Sequence of chain 18.A:
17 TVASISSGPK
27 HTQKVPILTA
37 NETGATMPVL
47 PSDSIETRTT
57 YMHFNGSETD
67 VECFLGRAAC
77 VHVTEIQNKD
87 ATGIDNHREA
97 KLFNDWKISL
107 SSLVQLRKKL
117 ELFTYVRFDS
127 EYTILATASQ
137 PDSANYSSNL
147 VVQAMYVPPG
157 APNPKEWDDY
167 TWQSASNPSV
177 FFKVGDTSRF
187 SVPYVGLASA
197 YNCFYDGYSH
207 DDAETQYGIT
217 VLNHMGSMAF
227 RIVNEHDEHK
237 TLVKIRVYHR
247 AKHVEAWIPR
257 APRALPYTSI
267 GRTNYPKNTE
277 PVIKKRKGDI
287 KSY

This small molecule binds to this protein.
Small molecule (SMILES): Cc1cc(CCCCCOc2ccc(C3=NCCO3)cc2)on1

Binding-site contacts:
Ligand atom C1C contacts residue TYR128 of chain 18.A at 3.7 Å (hydrophobic).
Ligand atom N3A contacts residue PRO174 of chain 18.A at 3.7 Å.
Ligand atom C1B contacts residue ILE104 of chain 18.A at 4.0 Å (hydrophobic).
Ligand atom C4B contacts residue PHE186 of chain 18.A at 3.6 Å (hydrophobic).
Ligand atom C5A contacts residue VAL176 of chain 18.A at 3.6 Å (hydrophobic).
Ligand atom C6B contacts residue ILE104 of chain 18.A at 3.6 Å (hydrophobic).
Ligand atom C4A contacts residue PRO174 of chain 18.A at 3.1 Å (hydrophobic).
Ligand atom C5C contacts residue VAL191 of chain 18.A at 3.8 Å (hydrophobic).
Ligand atom C5B contacts residue TYR128 of chain 18.A at 4.0 Å (hydrophobic).
Ligand atom C1B contacts residue TYR128 of chain 18.A at 3.6 Å (hydrophobic).
Ligand atom N3A contacts residue PHE186 of chain 18.A at 4.0 Å.
Ligand atom O1B contacts residue ILE104 of chain 18.A at 3.9 Å.
Ligand atom C4B contacts residue TYR152 of chain 18.A at 3.8 Å (hydrophobic).
Ligand atom C1B contacts residue VAL188 of chain 18.A at 3.8 Å (hydrophobic).
Ligand atom N3A contacts residue TYR152 of chain 18.A at 3.5 Å.
Ligand atom C5A contacts residue ALA150 of chain 18.A at 3.6 Å (hydrophobic).
Ligand atom C3B contacts residue VAL188 of chain 18.A at 3.8 Å (hydrophobic).
Ligand atom C4C contacts residue VAL188 of chain 18.A at 3.7 Å (hydrophobic).
Ligand atom O1B contacts residue TYR128 of chain 18.A at 3.4 Å (h-bond).
Ligand atom N2 contacts residue LEU106 of chain 18.A at 3.8 Å.
Ligand atom C1C contacts residue LEU106 of chain 18.A at 3.8 Å (hydrophobic).
Ligand atom C3B contacts residue TYR152 of chain 18.A at 3.7 Å (hydrophobic).
Ligand atom C5B contacts residue MET224 of chain 18.A at 3.8 Å (hydrophobic).
Ligand atom N3A contacts residue ALA24 of chain 18.C at 3.8 Å.
Ligand atom C5A contacts residue PHE186 of chain 18.A at 3.5 Å (hydrophobic).
Ligand atom C5B contacts residue PHE186 of chain 18.A at 3.9 Å (hydrophobic).
Ligand atom O1A contacts residue PHE186 of chain 18.A at 3.0 Å.
Ligand atom C6B contacts residue TYR128 of chain 18.A at 3.3 Å (hydrophobic).
Ligand atom C2C contacts residue MET221 of chain 18.A at 4.0 Å (hydrophobic).
Ligand atom C4 contacts residue LEU106 of chain 18.A at 3.9 Å (hydrophobic).
Ligand atom O1 contacts residue MET221 of chain 18.A at 3.9 Å.
Ligand atom C5 contacts residue LEU106 of chain 18.A at 3.8 Å (hydrophobic).
Ligand atom C2A contacts residue TYR152 of chain 18.A at 3.6 Å (hydrophobic).
Ligand atom C4C contacts residue VAL191 of chain 18.A at 3.0 Å (hydrophobic).
Ligand atom O1 contacts residue LEU106 of chain 18.A at 3.8 Å.
Ligand atom C2A contacts residue PHE186 of chain 18.A at 3.3 Å (hydrophobic).
Ligand atom C2C contacts residue TYR197 of chain 18.A at 3.7 Å (hydrophobic).
Ligand atom C2B contacts residue VAL188 of chain 18.A at 3.5 Å (hydrophobic).
Ligand atom C4 contacts residue TYR197 of chain 18.A at 3.8 Å (hydrophobic).
Ligand atom C3C contacts residue TYR128 of chain 18.A at 3.4 Å (hydrophobic).

Sequence of chain 18.C:
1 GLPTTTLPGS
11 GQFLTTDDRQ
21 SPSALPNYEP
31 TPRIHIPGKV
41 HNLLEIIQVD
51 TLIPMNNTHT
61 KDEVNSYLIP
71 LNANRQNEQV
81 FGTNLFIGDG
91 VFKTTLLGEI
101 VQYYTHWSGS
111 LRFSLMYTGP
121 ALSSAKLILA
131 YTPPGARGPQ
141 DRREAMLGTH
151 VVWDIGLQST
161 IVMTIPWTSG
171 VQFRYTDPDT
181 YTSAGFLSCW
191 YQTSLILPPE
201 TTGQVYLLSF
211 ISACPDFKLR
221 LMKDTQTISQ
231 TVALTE